Binding-site contacts:
Ligand atom C2 contacts residue PHE63 of chain 2.D at 3.3 Å (hydrophobic).
Ligand atom O1 contacts residue MET104 of chain 2.D at 4.1 Å.
Ligand atom C2 contacts residue PHE132 of chain 2.D at 4.4 Å (hydrophobic).
Ligand atom C5 contacts residue 44B1 of chain 2.L at 3.8 Å.
Ligand atom O2 contacts residue 44B1 of chain 2.L at 2.5 Å (h-bond).
Ligand atom C3 contacts residue PHE63 of chain 2.D at 4.1 Å (hydrophobic).
Ligand atom C1 contacts residue TYR127 of chain 2.D at 4.0 Å (hydrophobic).
Ligand atom C6 contacts residue PHE132 of chain 2.D at 4.2 Å (hydrophobic).
Ligand atom O2 contacts residue MET104 of chain 2.D at 3.1 Å.
Ligand atom C6 contacts residue ILE119 of chain 2.D at 4.3 Å (hydrophobic).
Ligand atom C3 contacts residue 44B1 of chain 2.L at 3.9 Å.
Ligand atom O2 contacts residue THR108 of chain 2.D at 3.7 Å.
Ligand atom C1 contacts residue PHE63 of chain 2.D at 3.9 Å (hydrophobic).
Ligand atom O1 contacts residue LEU66 of chain 2.D at 3.7 Å.
Ligand atom C6 contacts residue PHE121 of chain 2.D at 4.3 Å (hydrophobic).
Ligand atom C1 contacts residue PHE132 of chain 2.D at 3.8 Å (hydrophobic).
Ligand atom S1 contacts residue ALA67 of chain 2.D at 4.2 Å.
Ligand atom C5 contacts residue THR108 of chain 2.D at 3.9 Å.
Ligand atom S1 contacts residue MET104 of chain 2.D at 3.5 Å.
Ligand atom C3 contacts residue LEU66 of chain 2.D at 4.2 Å (hydrophobic).
Ligand atom C4 contacts residue 44B1 of chain 2.L at 3.4 Å.
Ligand atom C6 contacts residue 44B1 of chain 2.L at 4.4 Å.
Ligand atom S1 contacts residue SER70 of chain 2.D at 4.1 Å.
Ligand atom O1 contacts residue SER70 of chain 2.D at 3.0 Å (h-bond).
Ligand atom O1 contacts residue ALA67 of chain 2.D at 4.1 Å.
Ligand atom S1 contacts residue 44B1 of chain 2.L at 3.2 Å (h-bond).
Ligand atom C5 contacts residue PHE121 of chain 2.D at 4.5 Å (hydrophobic).
Ligand atom O2 contacts residue SER70 of chain 2.D at 4.4 Å.
Ligand atom C2 contacts residue LEU66 of chain 2.D at 4.1 Å (hydrophobic).
Ligand atom C6 contacts residue TYR127 of chain 2.D at 4.4 Å (hydrophobic).

Sequence of chain 2.D:
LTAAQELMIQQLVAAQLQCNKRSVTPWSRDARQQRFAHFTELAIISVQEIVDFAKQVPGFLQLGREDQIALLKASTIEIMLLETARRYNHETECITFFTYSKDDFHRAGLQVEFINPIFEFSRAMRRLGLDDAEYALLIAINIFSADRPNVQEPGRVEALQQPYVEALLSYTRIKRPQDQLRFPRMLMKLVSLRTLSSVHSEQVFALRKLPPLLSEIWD

This small molecule binds to this protein.
Small molecule (SMILES): O=S(=O)(O)c1ccccc1